Sequence of chain 1.A:
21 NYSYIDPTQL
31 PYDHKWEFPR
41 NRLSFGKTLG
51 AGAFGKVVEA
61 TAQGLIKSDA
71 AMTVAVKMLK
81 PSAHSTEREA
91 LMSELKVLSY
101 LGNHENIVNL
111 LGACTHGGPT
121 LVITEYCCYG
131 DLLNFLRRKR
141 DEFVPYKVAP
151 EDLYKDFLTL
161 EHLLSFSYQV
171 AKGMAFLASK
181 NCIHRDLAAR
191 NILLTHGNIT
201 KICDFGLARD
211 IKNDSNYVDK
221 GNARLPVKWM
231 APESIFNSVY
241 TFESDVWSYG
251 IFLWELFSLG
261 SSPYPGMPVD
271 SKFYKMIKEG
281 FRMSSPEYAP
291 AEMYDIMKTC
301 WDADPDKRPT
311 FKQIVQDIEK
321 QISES

This small molecule binds to this protein.
Small molecule (SMILES): CCn1cc(CC(=O)Nc2ccc(Oc3ncnc4cc(OC)c(OC)cc34)cc2)cn1

Binding-site contacts:
Ligand atom C20 contacts residue TYR126 of chain 1.A at 3.8 Å (hydrophobic).
Ligand atom C19 contacts residue CYS127 of chain 1.A at 3.7 Å (hydrophobic).
Ligand atom C17 contacts residue GLY130 of chain 1.A at 3.7 Å.
Ligand atom C15 contacts residue LEU49 of chain 1.A at 3.9 Å (hydrophobic).
Ligand atom N2 contacts residue LYS77 of chain 1.A at 3.3 Å (salt-bridge).
Ligand atom O contacts residue CYS203 of chain 1.A at 3.2 Å.
Ligand atom C22 contacts residue LEU49 of chain 1.A at 3.3 Å (hydrophobic).
Ligand atom C5 contacts residue GLU94 of chain 1.A at 3.8 Å.
Ligand atom C6 contacts residue ASP204 of chain 1.A at 3.3 Å.
Ligand atom C21 contacts residue TYR126 of chain 1.A at 3.5 Å (hydrophobic).
Ligand atom C contacts residue ILE107 of chain 1.A at 3.8 Å (hydrophobic).
Ligand atom C21 contacts residue CYS127 of chain 1.A at 3.7 Å (hydrophobic).
Ligand atom C20 contacts residue LEU193 of chain 1.A at 3.8 Å (hydrophobic).
Ligand atom C4 contacts residue ASP204 of chain 1.A at 3.7 Å.
Ligand atom C10 contacts residue VAL57 of chain 1.A at 3.8 Å (hydrophobic).
Ligand atom C11 contacts residue PHE205 of chain 1.A at 3.8 Å (hydrophobic).
Ligand atom C9 contacts residue VAL57 of chain 1.A at 3.4 Å (hydrophobic).
Ligand atom N1 contacts residue ASP204 of chain 1.A at 3.9 Å.
Ligand atom O1 contacts residue PHE205 of chain 1.A at 3.7 Å.
Ligand atom O2 contacts residue GLY130 of chain 1.A at 3.5 Å.
Ligand atom C12 contacts residue ASP204 of chain 1.A at 3.8 Å.
Ligand atom C4 contacts residue GLU94 of chain 1.A at 3.8 Å.
Ligand atom C20 contacts residue ALA75 of chain 1.A at 3.7 Å (hydrophobic).
Ligand atom O1 contacts residue VAL57 of chain 1.A at 3.6 Å.
Ligand atom N3 contacts residue CYS127 of chain 1.A at 2.9 Å (h-bond).
Ligand atom N3 contacts residue TYR126 of chain 1.A at 3.8 Å.
Ligand atom N4 contacts residue LEU193 of chain 1.A at 3.5 Å.
Ligand atom N4 contacts residue ALA75 of chain 1.A at 3.6 Å.
Ligand atom C contacts residue ILE202 of chain 1.A at 3.8 Å (hydrophobic).
Ligand atom C20 contacts residue CYS127 of chain 1.A at 3.4 Å (hydrophobic).
Ligand atom O contacts residue ASP204 of chain 1.A at 2.8 Å (salt-bridge).
Ligand atom C8 contacts residue THR124 of chain 1.A at 3.6 Å.
Ligand atom C13 contacts residue LEU193 of chain 1.A at 3.7 Å (hydrophobic).
Ligand atom C2 contacts residue LEU98 of chain 1.A at 3.5 Å (hydrophobic).
Ligand atom C20 contacts residue GLU125 of chain 1.A at 3.3 Å.
Ligand atom C14 contacts residue LEU49 of chain 1.A at 3.8 Å (hydrophobic).
Ligand atom C21 contacts residue GLY130 of chain 1.A at 3.7 Å.
Ligand atom N2 contacts residue ASP204 of chain 1.A at 3.4 Å (salt-bridge).
Ligand atom C1 contacts residue ILE107 of chain 1.A at 3.9 Å (hydrophobic).
Ligand atom C18 contacts residue CYS127 of chain 1.A at 3.0 Å (hydrophobic).